Binding-site contacts:
Ligand atom O6 contacts residue GLY42 of chain 2.A at 4.1 Å.
Ligand atom C4 contacts residue ASN27 of chain 2.B at 4.3 Å.
Ligand atom O4 contacts residue TYR41 of chain 2.A at 4.2 Å.
Ligand atom C1 contacts residue TYR41 of chain 2.A at 3.8 Å (hydrophobic).
Ligand atom C5 contacts residue TYR41 of chain 2.A at 3.9 Å (hydrophobic).
Ligand atom C5 contacts residue ASN27 of chain 2.B at 3.7 Å.
Ligand atom C6 contacts residue GLY42 of chain 2.A at 4.1 Å.
Ligand atom C4 contacts residue TYR41 of chain 2.A at 4.3 Å (hydrophobic).
Ligand atom O5 contacts residue ASN27 of chain 2.B at 2.4 Å (h-bond).
Ligand atom N2 contacts residue TYR41 of chain 2.A at 3.9 Å.
Ligand atom C6 contacts residue TYR41 of chain 2.A at 2.9 Å (hydrophobic).
Ligand atom N2 contacts residue ASN27 of chain 2.B at 2.9 Å (h-bond).
Ligand atom C3 contacts residue ASN27 of chain 2.B at 3.8 Å.
Ligand atom C7 contacts residue ASN27 of chain 2.B at 3.5 Å.
Ligand atom C1 contacts residue ASN27 of chain 2.B at 1.5 Å.
Ligand atom O6 contacts residue TYR41 of chain 2.A at 3.3 Å (h-bond).
Ligand atom C8 contacts residue PHE22 of chain 2.B at 4.3 Å (hydrophobic).
Ligand atom C2 contacts residue TYR41 of chain 2.A at 4.3 Å (hydrophobic).
Ligand atom O6 contacts residue LYS80 of chain 2.A at 4.3 Å.
Ligand atom C8 contacts residue THR82 of chain 2.A at 3.8 Å.
Ligand atom C2 contacts residue ASN27 of chain 2.B at 2.5 Å.
Ligand atom O7 contacts residue ASN27 of chain 2.B at 3.7 Å.

Sequence of chain 2.A:
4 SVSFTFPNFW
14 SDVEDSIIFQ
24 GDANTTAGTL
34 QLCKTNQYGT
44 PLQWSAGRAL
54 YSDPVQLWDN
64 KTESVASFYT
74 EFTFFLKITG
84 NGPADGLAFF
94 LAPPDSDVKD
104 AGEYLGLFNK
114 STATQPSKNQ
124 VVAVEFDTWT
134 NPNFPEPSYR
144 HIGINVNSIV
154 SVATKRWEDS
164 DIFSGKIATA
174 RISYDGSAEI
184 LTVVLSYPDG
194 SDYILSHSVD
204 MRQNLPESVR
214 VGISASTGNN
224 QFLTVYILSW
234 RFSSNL

The small molecule below binds the protein below.
Small molecule (SMILES): CC(=O)N[C@H]1[C@H](O[C@H]2[C@H](O)[C@@H](NC(C)=O)CO[C@@H]2CO)O[C@H](CO)[C@@H](O)[C@@H]1O

Sequence of chain 2.B:
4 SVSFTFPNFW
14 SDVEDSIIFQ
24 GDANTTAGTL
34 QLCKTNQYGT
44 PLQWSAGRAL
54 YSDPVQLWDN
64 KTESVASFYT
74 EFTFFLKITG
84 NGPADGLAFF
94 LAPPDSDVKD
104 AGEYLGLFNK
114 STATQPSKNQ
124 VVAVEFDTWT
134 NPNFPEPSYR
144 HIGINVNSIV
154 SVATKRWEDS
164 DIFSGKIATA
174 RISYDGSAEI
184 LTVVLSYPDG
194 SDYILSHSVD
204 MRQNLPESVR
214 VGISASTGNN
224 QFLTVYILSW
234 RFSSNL